The small molecule below binds the protein below.
Small molecule (SMILES): Nc1cccc(-c2cnco2)c1

Sequence of chain 1.A:
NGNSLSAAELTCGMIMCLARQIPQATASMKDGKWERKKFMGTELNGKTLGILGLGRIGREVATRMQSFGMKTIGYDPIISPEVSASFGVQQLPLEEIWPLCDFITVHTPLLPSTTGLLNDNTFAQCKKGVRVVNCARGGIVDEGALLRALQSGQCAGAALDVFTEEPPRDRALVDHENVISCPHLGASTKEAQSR

Binding-site contacts:
Ligand atom CAC contacts residue LEU101 of chain 1.A at 4.2 Å (hydrophobic).
Ligand atom CAG contacts residue THR121 of chain 1.A at 3.7 Å.
Ligand atom CAF contacts residue ASP83 of chain 1.A at 3.7 Å.
Ligand atom NAA contacts residue LEU101 of chain 1.A at 4.3 Å.
Ligand atom CAD contacts residue LEU59 of chain 1.A at 4.2 Å (hydrophobic).
Ligand atom CAK contacts residue PRO84 of chain 1.A at 3.4 Å (hydrophobic).
Ligand atom CAE contacts residue PRO116 of chain 1.A at 3.9 Å (hydrophobic).
Ligand atom CAD contacts residue TYR82 of chain 1.A at 3.9 Å (hydrophobic).
Ligand atom CAD contacts residue GLY60 of chain 1.A at 3.8 Å.
Ligand atom CAB contacts residue LEU124 of chain 1.A at 4.3 Å (hydrophobic).
Ligand atom CAG contacts residue TYR82 of chain 1.A at 4.3 Å (hydrophobic).
Ligand atom NAH contacts residue PRO116 of chain 1.A at 3.6 Å.
Ligand atom NAH contacts residue ASP83 of chain 1.A at 4.1 Å.
Ligand atom CAG contacts residue PRO84 of chain 1.A at 3.9 Å (hydrophobic).
Ligand atom CAF contacts residue PRO84 of chain 1.A at 3.7 Å (hydrophobic).
Ligand atom CAC contacts residue LEU124 of chain 1.A at 3.9 Å (hydrophobic).
Ligand atom CAB contacts residue THR115 of chain 1.A at 4.1 Å.
Ligand atom NAA contacts residue TYR82 of chain 1.A at 4.2 Å.
Ligand atom CAE contacts residue PRO84 of chain 1.A at 4.0 Å (hydrophobic).
Ligand atom CAD contacts residue ASP83 of chain 1.A at 4.3 Å.
Ligand atom CAD contacts residue THR115 of chain 1.A at 3.5 Å.
Ligand atom CAB contacts residue TYR82 of chain 1.A at 3.3 Å (hydrophobic).
Ligand atom CAF contacts residue THR115 of chain 1.A at 3.9 Å.
Ligand atom CAL contacts residue THR115 of chain 1.A at 3.9 Å.
Ligand atom OAI contacts residue PRO84 of chain 1.A at 3.6 Å.
Ligand atom CAL contacts residue PRO84 of chain 1.A at 3.3 Å (hydrophobic).
Ligand atom NAA contacts residue LEU124 of chain 1.A at 3.7 Å.
Ligand atom CAJ contacts residue LEU124 of chain 1.A at 4.1 Å (hydrophobic).
Ligand atom CAJ contacts residue TYR82 of chain 1.A at 3.7 Å (hydrophobic).
Ligand atom CAC contacts residue TYR82 of chain 1.A at 3.4 Å (hydrophobic).
Ligand atom CAB contacts residue GLY60 of chain 1.A at 4.0 Å.
Ligand atom CAF contacts residue PRO116 of chain 1.A at 4.1 Å (hydrophobic).
Ligand atom CAB contacts residue LEU59 of chain 1.A at 4.1 Å (hydrophobic).
Ligand atom CAK contacts residue THR115 of chain 1.A at 3.7 Å.
Ligand atom CAJ contacts residue THR121 of chain 1.A at 4.2 Å.
Ligand atom CAD contacts residue PRO84 of chain 1.A at 3.6 Å (hydrophobic).
Ligand atom NAA contacts residue SER120 of chain 1.A at 4.1 Å.
Ligand atom CAK contacts residue THR121 of chain 1.A at 4.2 Å.
Ligand atom NAH contacts residue PRO84 of chain 1.A at 4.2 Å.
Ligand atom OAI contacts residue THR121 of chain 1.A at 4.3 Å.